Binding-site contacts:
Ligand atom O contacts residue ARG96 of chain 1.B at 2.7 Å (salt-bridge).
Ligand atom C7 contacts residue MET83 of chain 1.B at 3.9 Å (hydrophobic).
Ligand atom O3 contacts residue THR99 of chain 1.B at 3.1 Å.
Ligand atom O1 contacts residue ARG96 of chain 1.B at 2.9 Å (salt-bridge).
Ligand atom C6 contacts residue MET83 of chain 1.B at 3.6 Å (hydrophobic).
Ligand atom C11 contacts residue MET83 of chain 1.B at 3.6 Å (hydrophobic).
Ligand atom C11 contacts residue PHE103 of chain 1.B at 3.7 Å (hydrophobic).
Ligand atom C23 contacts residue LEU68 of chain 1.B at 3.9 Å (hydrophobic).
Ligand atom F contacts residue LEU123 of chain 1.B at 3.4 Å.
Ligand atom C4 contacts residue PHE103 of chain 1.B at 3.8 Å (hydrophobic).
Ligand atom F contacts residue ILE127 of chain 1.B at 3.9 Å.
Ligand atom C7 contacts residue PHE103 of chain 1.B at 3.8 Å (hydrophobic).
Ligand atom C1 contacts residue VAL86 of chain 1.B at 4.0 Å (hydrophobic).
Ligand atom C25 contacts residue VAL86 of chain 1.B at 3.9 Å (hydrophobic).
Ligand atom O2 contacts residue PHE61 of chain 1.B at 4.0 Å.
Ligand atom C8 contacts residue LEU100 of chain 1.B at 3.5 Å (hydrophobic).
Ligand atom C23 contacts residue MET64 of chain 1.B at 3.8 Å (hydrophobic).
Ligand atom C5 contacts residue LEU100 of chain 1.B at 4.0 Å (hydrophobic).
Ligand atom C14 contacts residue MET64 of chain 1.B at 3.8 Å (hydrophobic).
Ligand atom C12 contacts residue VAL86 of chain 1.B at 3.9 Å (hydrophobic).
Ligand atom C10 contacts residue PHE103 of chain 1.B at 3.7 Å (hydrophobic).
Ligand atom C3 contacts residue PHE103 of chain 1.B at 3.8 Å (hydrophobic).
Ligand atom S contacts residue THR99 of chain 1.B at 3.8 Å.
Ligand atom F contacts residue VAL107 of chain 1.B at 4.0 Å.
Ligand atom C7 contacts residue LEU100 of chain 1.B at 3.5 Å (hydrophobic).
Ligand atom C22 contacts residue LEU68 of chain 1.B at 3.5 Å (hydrophobic).
Ligand atom O contacts residue VAL86 of chain 1.B at 3.4 Å.
Ligand atom C9 contacts residue PHE103 of chain 1.B at 3.7 Å (hydrophobic).
Ligand atom O2 contacts residue THR99 of chain 1.B at 3.5 Å.
Ligand atom C8 contacts residue GLY104 of chain 1.B at 3.9 Å.
Ligand atom C6 contacts residue PHE103 of chain 1.B at 3.7 Å (hydrophobic).
Ligand atom C contacts residue ARG96 of chain 1.B at 3.4 Å.
Ligand atom N2 contacts residue LEU100 of chain 1.B at 3.8 Å.
Ligand atom C15 contacts residue MET64 of chain 1.B at 3.8 Å (hydrophobic).
Ligand atom C8 contacts residue PHE103 of chain 1.B at 3.8 Å (hydrophobic).
Ligand atom C contacts residue VAL86 of chain 1.B at 3.7 Å (hydrophobic).
Ligand atom F contacts residue GLY104 of chain 1.B at 3.8 Å.
Ligand atom C18 contacts residue VAL86 of chain 1.B at 4.0 Å (hydrophobic).
Ligand atom C8 contacts residue MET83 of chain 1.B at 3.8 Å (hydrophobic).
Ligand atom C22 contacts residue MET64 of chain 1.B at 3.5 Å (hydrophobic).

The small molecule below binds the protein below.
Small molecule (SMILES): O=C(O)c1cc(SCCc2ccccc2)ccc1NS(=O)(=O)N1CCN(Cc2ccc(F)cc2)CC1

Sequence of chain 1.B:
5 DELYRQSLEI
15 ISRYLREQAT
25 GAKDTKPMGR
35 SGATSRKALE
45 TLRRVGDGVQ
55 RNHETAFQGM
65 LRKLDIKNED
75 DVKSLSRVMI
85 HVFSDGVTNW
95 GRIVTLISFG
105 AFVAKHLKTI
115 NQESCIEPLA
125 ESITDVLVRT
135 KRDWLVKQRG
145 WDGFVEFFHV